Sequence of chain 1.A:
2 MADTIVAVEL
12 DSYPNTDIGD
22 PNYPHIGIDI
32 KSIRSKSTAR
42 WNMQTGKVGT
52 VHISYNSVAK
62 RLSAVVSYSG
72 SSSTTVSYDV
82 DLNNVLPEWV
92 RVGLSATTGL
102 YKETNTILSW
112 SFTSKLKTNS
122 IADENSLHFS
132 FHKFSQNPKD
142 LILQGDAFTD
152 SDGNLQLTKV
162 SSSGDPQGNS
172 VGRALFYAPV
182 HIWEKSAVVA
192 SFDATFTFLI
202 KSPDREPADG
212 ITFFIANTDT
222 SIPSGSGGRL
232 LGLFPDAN

Binding-site contacts:
Ligand atom C4 contacts residue ARG230 of chain 1.A at 3.9 Å.
Ligand atom N1 contacts residue TYR14 of chain 1.A at 3.4 Å (h-bond).
Ligand atom O3 contacts residue ARG230 of chain 1.A at 2.9 Å (salt-bridge).
Ligand atom C3 contacts residue ASN16 of chain 1.A at 4.1 Å.
Ligand atom C5 contacts residue ASP210 of chain 1.A at 4.2 Å.
Ligand atom O6 contacts residue LEU101 of chain 1.A at 3.2 Å (h-bond).
Ligand atom C6 contacts residue ASP210 of chain 1.A at 3.7 Å.
Ligand atom C3 contacts residue ARG230 of chain 1.A at 3.9 Å.
Ligand atom O4 contacts residue ASN16 of chain 1.A at 2.8 Å (h-bond).
Ligand atom N1 contacts residue TYR102 of chain 1.A at 4.0 Å.
Ligand atom O2 contacts residue GLY100 of chain 1.A at 3.8 Å.
Ligand atom O5 contacts residue LEU101 of chain 1.A at 3.2 Å (h-bond).
Ligand atom O2 contacts residue LEU101 of chain 1.A at 3.7 Å.
Ligand atom C9 contacts residue LEU101 of chain 1.A at 3.5 Å (hydrophobic).
Ligand atom C8 contacts residue LEU101 of chain 1.A at 3.7 Å (hydrophobic).
Ligand atom O4 contacts residue GLY229 of chain 1.A at 4.2 Å.
Ligand atom C12 contacts residue LEU101 of chain 1.A at 3.5 Å (hydrophobic).
Ligand atom C6 contacts residue TYR102 of chain 1.A at 3.8 Å (hydrophobic).
Ligand atom C4 contacts residue GLY229 of chain 1.A at 4.2 Å.
Ligand atom C6 contacts residue ALA209 of chain 1.A at 3.7 Å (hydrophobic).
Ligand atom C6 contacts residue TYR14 of chain 1.A at 3.8 Å (hydrophobic).
Ligand atom O4 contacts residue TYR14 of chain 1.A at 3.7 Å.
Ligand atom O3 contacts residue GLY229 of chain 1.A at 3.5 Å.
Ligand atom O6 contacts residue ASP210 of chain 1.A at 2.9 Å (salt-bridge).
Ligand atom O6 contacts residue TYR102 of chain 1.A at 3.2 Å (h-bond).
Ligand atom C10 contacts residue LEU101 of chain 1.A at 3.9 Å (hydrophobic).
Ligand atom C6 contacts residue LEU101 of chain 1.A at 4.1 Å (hydrophobic).
Ligand atom O4 contacts residue ARG230 of chain 1.A at 3.5 Å (salt-bridge).
Ligand atom C4 contacts residue ASN16 of chain 1.A at 3.9 Å.
Ligand atom C11 contacts residue TYR14 of chain 1.A at 3.3 Å (hydrophobic).
Ligand atom C5 contacts residue TYR14 of chain 1.A at 3.9 Å (hydrophobic).
Ligand atom C13 contacts residue LEU101 of chain 1.A at 3.9 Å (hydrophobic).
Ligand atom O6 contacts residue ALA209 of chain 1.A at 3.4 Å.
Ligand atom C1 contacts residue LEU101 of chain 1.A at 3.9 Å (hydrophobic).
Ligand atom C5 contacts residue LEU101 of chain 1.A at 4.2 Å (hydrophobic).
Ligand atom C4 contacts residue ASP210 of chain 1.A at 3.5 Å.
Ligand atom C14 contacts residue LEU101 of chain 1.A at 3.7 Å (hydrophobic).
Ligand atom O4 contacts residue ASP210 of chain 1.A at 2.6 Å (salt-bridge).
Ligand atom N1 contacts residue LEU101 of chain 1.A at 4.1 Å.
Ligand atom O6 contacts residue GLY100 of chain 1.A at 3.3 Å.

The small molecule below binds the protein below.
Small molecule (SMILES): OC[C@H]1O[C@H](Oc2c[nH]c3ccc(Br)c(Cl)c23)[C@@H](O)[C@@H](O)[C@@H]1O